Sequence of chain 1.B:
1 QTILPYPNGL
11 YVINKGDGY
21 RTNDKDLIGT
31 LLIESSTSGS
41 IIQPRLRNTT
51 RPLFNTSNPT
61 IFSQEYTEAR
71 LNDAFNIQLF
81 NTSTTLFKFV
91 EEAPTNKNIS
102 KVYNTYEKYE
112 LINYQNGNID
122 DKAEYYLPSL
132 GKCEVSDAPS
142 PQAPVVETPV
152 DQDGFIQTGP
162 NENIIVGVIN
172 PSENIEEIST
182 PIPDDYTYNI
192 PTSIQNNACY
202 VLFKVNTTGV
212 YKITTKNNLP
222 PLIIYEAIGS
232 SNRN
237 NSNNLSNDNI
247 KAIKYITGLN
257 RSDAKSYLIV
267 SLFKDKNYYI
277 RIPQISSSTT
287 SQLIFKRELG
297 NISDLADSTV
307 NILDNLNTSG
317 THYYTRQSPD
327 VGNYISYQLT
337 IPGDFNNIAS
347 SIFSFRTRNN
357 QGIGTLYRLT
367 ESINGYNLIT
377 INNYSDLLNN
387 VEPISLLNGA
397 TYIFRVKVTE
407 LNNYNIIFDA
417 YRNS

This protein binds this small molecule.
Small molecule (SMILES): CC(=O)N[C@H]1[C@H]([C@H](O)[C@H](O)CO)O[C@](O)(C(=O)O)C[C@@H]1O

Binding-site contacts:
Ligand atom O7 contacts residue TYR319 of chain 1.B at 3.5 Å (h-bond).
Ligand atom C1 contacts residue THR321 of chain 1.B at 3.5 Å.
Ligand atom O7 contacts residue TYR320 of chain 1.B at 3.9 Å.
Ligand atom O1A contacts residue TYR319 of chain 1.B at 4.2 Å.
Ligand atom O1B contacts residue TYR320 of chain 1.B at 3.5 Å.
Ligand atom C7 contacts residue TYR319 of chain 1.B at 3.7 Å (hydrophobic).
Ligand atom O2 contacts residue ASP259 of chain 1.B at 4.0 Å.
Ligand atom C8 contacts residue TYR319 of chain 1.B at 3.3 Å (hydrophobic).
Ligand atom O10 contacts residue ASN311 of chain 1.B at 3.6 Å (h-bond).
Ligand atom O6 contacts residue TYR319 of chain 1.B at 3.2 Å (h-bond).
Ligand atom C11 contacts residue ASN311 of chain 1.B at 2.8 Å.
Ligand atom O10 contacts residue TYR320 of chain 1.B at 3.9 Å.
Ligand atom O7 contacts residue ASN311 of chain 1.B at 3.8 Å.
Ligand atom O9 contacts residue HIS318 of chain 1.B at 3.7 Å.
Ligand atom O1A contacts residue ARG257 of chain 1.B at 4.0 Å.
Ligand atom C1 contacts residue TYR319 of chain 1.B at 4.0 Å (hydrophobic).
Ligand atom C3 contacts residue ARG257 of chain 1.B at 3.7 Å.
Ligand atom O4 contacts residue TYR320 of chain 1.B at 3.8 Å.
Ligand atom C2 contacts residue TYR319 of chain 1.B at 4.1 Å (hydrophobic).
Ligand atom O2 contacts residue ARG257 of chain 1.B at 3.1 Å (salt-bridge).
Ligand atom O9 contacts residue THR317 of chain 1.B at 3.8 Å.
Ligand atom O1B contacts residue ARG322 of chain 1.B at 3.7 Å.
Ligand atom O1B contacts residue THR321 of chain 1.B at 2.5 Å (h-bond).
Ligand atom C1 contacts residue TYR320 of chain 1.B at 4.0 Å (hydrophobic).
Ligand atom C9 contacts residue TYR319 of chain 1.B at 4.2 Å (hydrophobic).
Ligand atom C5 contacts residue TYR320 of chain 1.B at 4.0 Å (hydrophobic).
Ligand atom C6 contacts residue TYR319 of chain 1.B at 3.9 Å (hydrophobic).
Ligand atom O10 contacts residue ASP310 of chain 1.B at 3.6 Å.
Ligand atom C10 contacts residue ASN311 of chain 1.B at 3.5 Å.
Ligand atom O1B contacts residue ARG257 of chain 1.B at 3.1 Å (salt-bridge).
Ligand atom O8 contacts residue TYR319 of chain 1.B at 4.0 Å.
Ligand atom C2 contacts residue ARG257 of chain 1.B at 3.5 Å.
Ligand atom C1 contacts residue ARG257 of chain 1.B at 3.3 Å.
Ligand atom O4 contacts residue ARG322 of chain 1.B at 3.5 Å (salt-bridge).
Ligand atom C4 contacts residue ASP259 of chain 1.B at 3.7 Å.
Ligand atom O1A contacts residue THR321 of chain 1.B at 3.5 Å (h-bond).
Ligand atom C3 contacts residue ARG322 of chain 1.B at 3.6 Å.
Ligand atom O4 contacts residue ASP259 of chain 1.B at 4.0 Å.
Ligand atom O9 contacts residue TYR319 of chain 1.B at 3.0 Å (h-bond).
Ligand atom C3 contacts residue ASP259 of chain 1.B at 3.8 Å.